Sequence of chain 56.F:
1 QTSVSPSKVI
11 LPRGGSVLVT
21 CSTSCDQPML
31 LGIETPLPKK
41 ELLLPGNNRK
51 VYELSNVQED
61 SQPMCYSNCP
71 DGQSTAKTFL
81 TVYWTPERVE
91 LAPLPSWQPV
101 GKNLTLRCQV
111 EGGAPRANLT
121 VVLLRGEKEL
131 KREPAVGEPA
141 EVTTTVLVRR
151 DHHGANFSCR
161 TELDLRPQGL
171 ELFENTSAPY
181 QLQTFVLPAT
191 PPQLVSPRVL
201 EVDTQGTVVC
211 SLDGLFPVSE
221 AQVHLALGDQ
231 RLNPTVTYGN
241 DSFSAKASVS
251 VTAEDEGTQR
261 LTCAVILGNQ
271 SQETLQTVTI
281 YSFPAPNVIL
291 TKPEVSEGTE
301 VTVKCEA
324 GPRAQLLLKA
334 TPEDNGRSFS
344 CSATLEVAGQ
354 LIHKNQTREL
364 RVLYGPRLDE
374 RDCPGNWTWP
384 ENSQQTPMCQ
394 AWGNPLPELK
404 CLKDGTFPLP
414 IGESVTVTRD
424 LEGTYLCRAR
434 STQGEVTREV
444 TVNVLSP

A protein and the small-molecule ligand that binds it are described below.
Small molecule (SMILES): CC(=O)N[C@@H]1[C@@H](O)[C@H](O)[C@@H](CO)O[C@H]1O

Binding-site contacts:
Ligand atom N2 contacts residue ASN269 of chain 56.F at 2.8 Å (h-bond).
Ligand atom C7 contacts residue ASN269 of chain 56.F at 3.5 Å.
Ligand atom C3 contacts residue ASN269 of chain 56.F at 3.1 Å.
Ligand atom O3 contacts residue ASN269 of chain 56.F at 4.4 Å.
Ligand atom C4 contacts residue TRP97 of chain 56.F at 4.1 Å (hydrophobic).
Ligand atom C7 contacts residue TRP97 of chain 56.F at 3.3 Å (hydrophobic).
Ligand atom C1 contacts residue ASN269 of chain 56.F at 1.4 Å.
Ligand atom C2 contacts residue ASN269 of chain 56.F at 2.5 Å.
Ligand atom O7 contacts residue TRP97 of chain 56.F at 3.8 Å.
Ligand atom O5 contacts residue ASN269 of chain 56.F at 2.4 Å (h-bond).
Ligand atom C1 contacts residue TRP97 of chain 56.F at 4.2 Å (hydrophobic).
Ligand atom C4 contacts residue ASN269 of chain 56.F at 3.7 Å.
Ligand atom O3 contacts residue TRP97 of chain 56.F at 2.5 Å (h-bond).
Ligand atom O7 contacts residue ASN269 of chain 56.F at 3.4 Å (h-bond).
Ligand atom C8 contacts residue TRP97 of chain 56.F at 4.0 Å (hydrophobic).
Ligand atom C8 contacts residue PRO99 of chain 56.F at 3.9 Å (hydrophobic).
Ligand atom C2 contacts residue TRP97 of chain 56.F at 3.1 Å (hydrophobic).
Ligand atom N2 contacts residue TRP97 of chain 56.F at 2.4 Å (h-bond).
Ligand atom C3 contacts residue TRP97 of chain 56.F at 2.7 Å (hydrophobic).
Ligand atom O4 contacts residue TRP97 of chain 56.F at 3.8 Å.
Ligand atom O3 contacts residue PRO95 of chain 56.F at 4.4 Å.
Ligand atom C5 contacts residue ASN269 of chain 56.F at 3.0 Å.
Ligand atom C6 contacts residue ASN269 of chain 56.F at 4.3 Å.